Sequence of chain 2.A:
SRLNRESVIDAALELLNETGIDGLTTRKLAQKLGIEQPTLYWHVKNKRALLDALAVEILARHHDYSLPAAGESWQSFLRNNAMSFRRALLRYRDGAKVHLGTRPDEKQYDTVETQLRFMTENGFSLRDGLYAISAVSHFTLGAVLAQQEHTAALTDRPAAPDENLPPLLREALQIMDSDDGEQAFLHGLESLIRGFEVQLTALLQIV

This protein binds this small molecule.
Small molecule (SMILES): CN(C)c1ccc(O)c2c1C[C@H]1C[C@H]3[C@H](N(C)C)C(O)=C(C(N)=O)C(=O)[C@@]3(O)C(O)=C1C2=O

Sequence of chain 1.A:
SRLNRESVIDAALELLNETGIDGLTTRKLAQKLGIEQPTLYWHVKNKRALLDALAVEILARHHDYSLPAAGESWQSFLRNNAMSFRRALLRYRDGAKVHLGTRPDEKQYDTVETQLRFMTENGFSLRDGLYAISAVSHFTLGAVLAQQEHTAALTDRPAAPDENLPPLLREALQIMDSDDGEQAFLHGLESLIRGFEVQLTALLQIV

Binding-site contacts:
Ligand atom C19 contacts residue PHE85 of chain 1.A at 3.5 Å (hydrophobic).
Ligand atom C71 contacts residue LEU169 of chain 2.A at 3.2 Å (hydrophobic).
Ligand atom C20 contacts residue ASN81 of chain 1.A at 2.9 Å.
Ligand atom C4 contacts residue GLN115 of chain 1.A at 3.3 Å.
Ligand atom C20 contacts residue SER137 of chain 1.A at 3.4 Å.
Ligand atom O8 contacts residue SER66 of chain 1.A at 3.3 Å.
Ligand atom CN7 contacts residue SER134 of chain 1.A at 3.7 Å.
Ligand atom O5 contacts residue THR102 of chain 1.A at 3.8 Å.
Ligand atom O8 contacts residue GLN115 of chain 1.A at 3.5 Å (h-bond).
Ligand atom C12 contacts residue LEU173 of chain 2.A at 3.7 Å (hydrophobic).
Ligand atom C16 contacts residue MG1 of chain 1.C at 3.3 Å.
Ligand atom C5 contacts residue SER137 of chain 1.A at 3.8 Å.
Ligand atom C17 contacts residue MG1 of chain 1.C at 2.9 Å.
Ligand atom O8 contacts residue HIS63 of chain 1.A at 3.0 Å.
Ligand atom N1 contacts residue ASN81 of chain 1.A at 2.5 Å (h-bond).
Ligand atom CN7 contacts residue LEU130 of chain 1.A at 3.0 Å (hydrophobic).
Ligand atom C6 contacts residue GLN115 of chain 1.A at 3.6 Å.
Ligand atom C15 contacts residue MG1 of chain 1.C at 2.9 Å.
Ligand atom C21 contacts residue HIS63 of chain 1.A at 3.5 Å.
Ligand atom C19 contacts residue ASN81 of chain 1.A at 3.1 Å.
Ligand atom C11 contacts residue LEU173 of chain 2.A at 3.4 Å (hydrophobic).
Ligand atom O4 contacts residue THR102 of chain 1.A at 3.7 Å.
Ligand atom O2 contacts residue ASN81 of chain 1.A at 3.0 Å (h-bond).
Ligand atom O4 contacts residue ARG103 of chain 1.A at 3.6 Å.
Ligand atom O2 contacts residue HIS63 of chain 1.A at 2.5 Å (h-bond).
Ligand atom O2 contacts residue GLN115 of chain 1.A at 3.1 Å (h-bond).
Ligand atom C12 contacts residue ARG103 of chain 1.A at 3.8 Å.
Ligand atom O8 contacts residue THR111 of chain 1.A at 3.6 Å.
Ligand atom C3 contacts residue HIS63 of chain 1.A at 3.6 Å.
Ligand atom C4 contacts residue ASN81 of chain 1.A at 3.6 Å.
Ligand atom C12 contacts residue MET176 of chain 2.A at 3.0 Å (hydrophobic).
Ligand atom O6 contacts residue HIS99 of chain 1.A at 3.0 Å (h-bond).
Ligand atom C3 contacts residue GLN115 of chain 1.A at 3.3 Å.
Ligand atom O6 contacts residue MG1 of chain 1.C at 1.9 Å.
Ligand atom O1 contacts residue VAL112 of chain 1.A at 3.6 Å.
Ligand atom O5 contacts residue MG1 of chain 1.C at 2.1 Å.
Ligand atom C11 contacts residue MET176 of chain 2.A at 3.0 Å (hydrophobic).
Ligand atom C2 contacts residue GLN115 of chain 1.A at 3.8 Å.
Ligand atom CN7 contacts residue MET176 of chain 2.A at 3.7 Å (hydrophobic).
Ligand atom O7 contacts residue PHE85 of chain 1.A at 3.4 Å.